Binding-site contacts:
Ligand atom C1 contacts residue SER156 of chain 1.A at 4.3 Å.
Ligand atom O5 contacts residue ASN154 of chain 1.A at 2.4 Å (h-bond).
Ligand atom C4 contacts residue ASN154 of chain 1.A at 4.2 Å.
Ligand atom C7 contacts residue ASN154 of chain 1.A at 3.5 Å.
Ligand atom N2 contacts residue ASN154 of chain 1.A at 2.9 Å (h-bond).
Ligand atom O7 contacts residue ASN154 of chain 1.A at 3.8 Å.
Ligand atom C1 contacts residue ASN154 of chain 1.A at 1.4 Å.
Ligand atom C3 contacts residue ASN154 of chain 1.A at 3.8 Å.
Ligand atom C8 contacts residue ASN154 of chain 1.A at 4.2 Å.
Ligand atom C5 contacts residue ASN154 of chain 1.A at 3.7 Å.
Ligand atom C2 contacts residue ASN154 of chain 1.A at 2.5 Å.

This protein binds this small molecule.
Small molecule (SMILES): CC(=O)N[C@@H]1[C@@H](O)[C@H](O)[C@@H](CO)O[C@H]1O

Sequence of chain 1.A:
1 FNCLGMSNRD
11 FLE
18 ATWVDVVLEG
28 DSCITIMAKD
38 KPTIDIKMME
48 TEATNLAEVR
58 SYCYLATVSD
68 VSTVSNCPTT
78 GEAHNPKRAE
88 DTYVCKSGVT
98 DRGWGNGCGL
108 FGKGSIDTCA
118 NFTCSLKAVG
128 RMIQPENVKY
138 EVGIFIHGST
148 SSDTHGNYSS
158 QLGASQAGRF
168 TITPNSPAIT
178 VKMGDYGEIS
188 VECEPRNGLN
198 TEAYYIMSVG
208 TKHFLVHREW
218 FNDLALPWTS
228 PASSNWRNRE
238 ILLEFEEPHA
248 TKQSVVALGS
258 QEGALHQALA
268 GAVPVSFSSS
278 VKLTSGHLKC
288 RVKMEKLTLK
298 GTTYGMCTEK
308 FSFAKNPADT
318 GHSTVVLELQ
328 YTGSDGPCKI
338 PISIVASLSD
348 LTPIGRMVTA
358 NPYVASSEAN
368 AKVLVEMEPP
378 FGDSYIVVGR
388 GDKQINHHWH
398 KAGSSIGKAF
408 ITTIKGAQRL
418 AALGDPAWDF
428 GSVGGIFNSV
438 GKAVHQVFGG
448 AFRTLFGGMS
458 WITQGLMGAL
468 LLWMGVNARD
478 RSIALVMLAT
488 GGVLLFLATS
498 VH